Binding-site contacts:
Ligand atom C8 contacts residue SER207 of chain 1.D at 3.7 Å.
Ligand atom C1 contacts residue SER207 of chain 1.D at 4.3 Å.
Ligand atom C1 contacts residue ASN205 of chain 1.D at 1.4 Å.
Ligand atom C4 contacts residue ARG392 of chain 1.D at 3.8 Å.
Ligand atom C5 contacts residue VAL208 of chain 1.D at 4.0 Å (hydrophobic).
Ligand atom O5 contacts residue ASN205 of chain 1.D at 2.3 Å (h-bond).
Ligand atom C6 contacts residue ARG392 of chain 1.D at 4.1 Å.
Ligand atom C7 contacts residue ASN205 of chain 1.D at 3.2 Å.
Ligand atom C5 contacts residue SER207 of chain 1.D at 4.3 Å.
Ligand atom N2 contacts residue ASN205 of chain 1.D at 2.9 Å (h-bond).
Ligand atom O7 contacts residue ASN205 of chain 1.D at 3.2 Å (h-bond).
Ligand atom C3 contacts residue ASN205 of chain 1.D at 3.7 Å.
Ligand atom O5 contacts residue VAL208 of chain 1.D at 4.2 Å.
Ligand atom C6 contacts residue ASP396 of chain 1.D at 4.3 Å.
Ligand atom C8 contacts residue ASN205 of chain 1.D at 4.4 Å.
Ligand atom C5 contacts residue VAL208 of chain 1.D at 4.3 Å (hydrophobic).
Ligand atom C6 contacts residue VAL208 of chain 1.D at 4.0 Å (hydrophobic).
Ligand atom O6 contacts residue VAL208 of chain 1.D at 4.5 Å.
Ligand atom C6 contacts residue VAL208 of chain 1.D at 3.8 Å (hydrophobic).
Ligand atom C1 contacts residue VAL208 of chain 1.D at 4.2 Å (hydrophobic).
Ligand atom O3 contacts residue ARG392 of chain 1.D at 4.2 Å.
Ligand atom C6 contacts residue SER207 of chain 1.D at 4.2 Å.
Ligand atom O5 contacts residue SER207 of chain 1.D at 4.4 Å.
Ligand atom C2 contacts residue ASN205 of chain 1.D at 2.5 Å.
Ligand atom C5 contacts residue ASN205 of chain 1.D at 3.6 Å.
Ligand atom C4 contacts residue ASN205 of chain 1.D at 4.2 Å.
Ligand atom O5 contacts residue VAL208 of chain 1.D at 3.4 Å.
Ligand atom O4 contacts residue ARG392 of chain 1.D at 3.8 Å.

Sequence of chain 1.D:
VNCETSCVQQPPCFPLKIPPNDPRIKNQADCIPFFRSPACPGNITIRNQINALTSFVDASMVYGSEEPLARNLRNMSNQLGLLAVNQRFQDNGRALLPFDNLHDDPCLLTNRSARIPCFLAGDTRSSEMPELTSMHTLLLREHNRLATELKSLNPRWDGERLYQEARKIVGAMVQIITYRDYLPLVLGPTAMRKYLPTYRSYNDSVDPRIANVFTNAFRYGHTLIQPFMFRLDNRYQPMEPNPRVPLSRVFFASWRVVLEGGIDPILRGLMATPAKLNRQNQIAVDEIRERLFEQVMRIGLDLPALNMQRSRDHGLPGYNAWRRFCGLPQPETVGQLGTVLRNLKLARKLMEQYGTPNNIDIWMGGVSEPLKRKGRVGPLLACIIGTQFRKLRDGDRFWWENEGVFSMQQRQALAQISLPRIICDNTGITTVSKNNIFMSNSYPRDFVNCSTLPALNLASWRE

The small molecule below binds the protein below.
Small molecule (SMILES): CC(=O)N[C@H]1[C@H](O[C@H]2[C@H](O)[C@@H](NC(C)=O)CO[C@@H]2CO[C@@H]2O[C@@H](C)[C@@H](O)[C@@H](O)[C@@H]2O)O[C@H](CO)[C@@H](O[C@@H]2O[C@H](CO[C@H]3O[C@H](CO)[C@@H](O)[C@H](O)[C@@H]3O)[C@@H](O)[C@H](O[C@H]3O[C@H](CO)[C@@H](O)[C@H](O)[C@@H]3O)[C@@H]2O)[C@@H]1O